A protein and the small-molecule ligand that binds it are described below.
Small molecule (SMILES): C[C@H]1CC[C@@H](N)CN1c1ncnc2[nH]c(Cl)c(-c3cccc(C#N)c3)c12

Binding-site contacts:
Ligand atom N3 contacts residue GLY121 of chain 1.C at 3.8 Å.
Ligand atom C3 contacts residue LEU168 of chain 1.C at 4.0 Å (hydrophobic).
Ligand atom C11 contacts residue PHE117 of chain 1.C at 3.7 Å (hydrophobic).
Ligand atom CL1 contacts residue ALA68 of chain 1.C at 4.0 Å.
Ligand atom N2 contacts residue LEU168 of chain 1.C at 3.5 Å.
Ligand atom N3 contacts residue CYS118 of chain 1.C at 4.0 Å.
Ligand atom C12 contacts residue CYS118 of chain 1.C at 3.8 Å (hydrophobic).
Ligand atom C10 contacts residue ALA68 of chain 1.C at 3.7 Å (hydrophobic).
Ligand atom C18 contacts residue ASP125 of chain 1.C at 3.6 Å.
Ligand atom C10 contacts residue GLU116 of chain 1.C at 3.7 Å.
Ligand atom N4 contacts residue LEU168 of chain 1.C at 4.0 Å.
Ligand atom C5 contacts residue ASP179 of chain 1.C at 3.6 Å.
Ligand atom N1 contacts residue ASP179 of chain 1.C at 3.9 Å.
Ligand atom C9 contacts residue LEU168 of chain 1.C at 3.6 Å (hydrophobic).
Ligand atom C1 contacts residue ASP179 of chain 1.C at 3.9 Å.
Ligand atom N2 contacts residue PHE117 of chain 1.C at 4.0 Å.
Ligand atom C1 contacts residue LYS70 of chain 1.C at 3.9 Å.
Ligand atom C11 contacts residue CYS118 of chain 1.C at 3.0 Å (hydrophobic).
Ligand atom C16 contacts residue GLY48 of chain 1.C at 3.3 Å.
Ligand atom C10 contacts residue LEU168 of chain 1.C at 3.6 Å (hydrophobic).
Ligand atom CL1 contacts residue VAL99 of chain 1.C at 4.0 Å.
Ligand atom CL1 contacts residue MET115 of chain 1.C at 3.3 Å.
Ligand atom C19 contacts residue VAL55 of chain 1.C at 3.5 Å (hydrophobic).
Ligand atom C13 contacts residue LEU168 of chain 1.C at 3.6 Å (hydrophobic).
Ligand atom N1 contacts residue LYS70 of chain 1.C at 3.0 Å.
Ligand atom N2 contacts residue ALA68 of chain 1.C at 3.5 Å.
Ligand atom N2 contacts residue GLU116 of chain 1.C at 2.8 Å (salt-bridge).
Ligand atom CL1 contacts residue GLU116 of chain 1.C at 3.7 Å.
Ligand atom N6 contacts residue ASP125 of chain 1.C at 2.8 Å (salt-bridge).
Ligand atom N4 contacts residue CYS118 of chain 1.C at 2.8 Å (h-bond).
Ligand atom C12 contacts residue ALA68 of chain 1.C at 4.0 Å (hydrophobic).
Ligand atom C12 contacts residue GLU116 of chain 1.C at 3.9 Å.
Ligand atom C2 contacts residue ASP125 of chain 1.C at 3.8 Å.
Ligand atom C19 contacts residue LEU47 of chain 1.C at 3.5 Å (hydrophobic).
Ligand atom C11 contacts residue GLY121 of chain 1.C at 4.0 Å.
Ligand atom C7 contacts residue VAL55 of chain 1.C at 4.0 Å (hydrophobic).
Ligand atom N4 contacts residue PHE117 of chain 1.C at 3.5 Å.
Ligand atom C17 contacts residue GLY48 of chain 1.C at 3.7 Å.
Ligand atom C19 contacts residue GLY48 of chain 1.C at 3.9 Å.
Ligand atom C12 contacts residue LEU168 of chain 1.C at 3.5 Å (hydrophobic).

Sequence of chain 1.C:
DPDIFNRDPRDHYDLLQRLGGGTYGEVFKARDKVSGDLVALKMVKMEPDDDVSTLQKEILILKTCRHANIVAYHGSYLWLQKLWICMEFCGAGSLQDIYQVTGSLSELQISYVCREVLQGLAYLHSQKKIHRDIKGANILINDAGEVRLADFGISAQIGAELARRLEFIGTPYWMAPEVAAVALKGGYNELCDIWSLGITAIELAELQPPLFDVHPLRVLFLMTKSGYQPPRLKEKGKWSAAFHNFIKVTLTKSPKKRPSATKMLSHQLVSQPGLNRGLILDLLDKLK